This protein binds this small molecule.
Small molecule (SMILES): CC/C=C/C=C/C(=O)N[C@@H](Cc1cc(F)cc(F)c1)C(=O)N[C@@H]1C(=O)N2CCC[C@H]2C(=O)N2CCCC[C@H]2C(=O)N[C@@H](C)C(=O)N2C[C@H](C)C[C@H]2C(=O)O[C@H]1C

Binding-site contacts:
Ligand atom O contacts residue TYR81 of chain 1.A at 3.4 Å (h-bond).
Ligand atom F2 contacts residue THR78 of chain 1.A at 3.8 Å.
Ligand atom F2 contacts residue LEU113 of chain 1.B at 3.4 Å.
Ligand atom F1 contacts residue TYR61 of chain 1.B at 3.6 Å.
Ligand atom N contacts residue TYR81 of chain 1.A at 3.6 Å.
Ligand atom C1 contacts residue SER51 of chain 1.A at 3.6 Å.
Ligand atom CE contacts residue MET111 of chain 1.B at 3.8 Å (hydrophobic).
Ligand atom CD contacts residue ILE27 of chain 1.B at 3.8 Å (hydrophobic).
Ligand atom F2 contacts residue TYR81 of chain 1.A at 2.6 Å.
Ligand atom CD1 contacts residue TYR61 of chain 1.B at 3.3 Å (hydrophobic).
Ligand atom F1 contacts residue LEU91 of chain 1.B at 3.1 Å.
Ligand atom CD contacts residue ARG193 of chain 1.B at 3.6 Å.
Ligand atom F1 contacts residue LEU47 of chain 1.A at 3.6 Å.
Ligand atom C1 contacts residue LYS21 of chain 1.B at 3.3 Å.
Ligand atom C3 contacts residue SER51 of chain 1.A at 3.6 Å.
Ligand atom N contacts residue TYR61 of chain 1.B at 2.9 Å (h-bond).
Ligand atom C contacts residue TYR81 of chain 1.A at 3.4 Å (hydrophobic).
Ligand atom CG contacts residue ARG193 of chain 1.B at 3.8 Å.
Ligand atom CA contacts residue TYR81 of chain 1.A at 3.7 Å (hydrophobic).
Ligand atom C2 contacts residue SER51 of chain 1.A at 3.5 Å.
Ligand atom CG contacts residue MET111 of chain 1.B at 3.7 Å (hydrophobic).
Ligand atom O contacts residue THR59 of chain 1.B at 3.8 Å.
Ligand atom O contacts residue GLN87 of chain 1.B at 3.2 Å (h-bond).
Ligand atom CE2 contacts residue LEU113 of chain 1.B at 3.7 Å (hydrophobic).
Ligand atom CE contacts residue LEU190 of chain 1.B at 3.8 Å (hydrophobic).
Ligand atom O contacts residue TYR81 of chain 1.A at 3.6 Å.
Ligand atom CA contacts residue GLN87 of chain 1.B at 3.0 Å.
Ligand atom CB contacts residue TYR61 of chain 1.B at 3.6 Å (hydrophobic).
Ligand atom CZ contacts residue THR78 of chain 1.A at 3.6 Å.
Ligand atom CB contacts residue GLN87 of chain 1.B at 3.2 Å.
Ligand atom C2 contacts residue GLU25 of chain 1.B at 3.4 Å.
Ligand atom CB contacts residue MET111 of chain 1.B at 3.5 Å (hydrophobic).
Ligand atom CE contacts residue GLU25 of chain 1.B at 2.6 Å.
Ligand atom C6 contacts residue TYR61 of chain 1.B at 3.6 Å (hydrophobic).
Ligand atom CE1 contacts residue LEU91 of chain 1.B at 3.5 Å (hydrophobic).
Ligand atom O contacts residue TYR61 of chain 1.B at 2.9 Å (h-bond).
Ligand atom CE2 contacts residue TYR81 of chain 1.A at 3.4 Å (hydrophobic).
Ligand atom CD2 contacts residue TYR81 of chain 1.A at 3.1 Å (hydrophobic).
Ligand atom CD contacts residue MET111 of chain 1.B at 3.5 Å (hydrophobic).
Ligand atom C7 contacts residue TYR61 of chain 1.B at 3.7 Å (hydrophobic).

Sequence of chain 1.B:
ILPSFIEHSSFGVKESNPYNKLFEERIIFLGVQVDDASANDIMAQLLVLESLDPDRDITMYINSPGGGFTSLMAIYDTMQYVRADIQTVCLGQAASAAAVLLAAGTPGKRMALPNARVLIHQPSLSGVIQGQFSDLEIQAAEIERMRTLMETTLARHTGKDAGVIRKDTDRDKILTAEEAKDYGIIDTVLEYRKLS

Sequence of chain 1.A:
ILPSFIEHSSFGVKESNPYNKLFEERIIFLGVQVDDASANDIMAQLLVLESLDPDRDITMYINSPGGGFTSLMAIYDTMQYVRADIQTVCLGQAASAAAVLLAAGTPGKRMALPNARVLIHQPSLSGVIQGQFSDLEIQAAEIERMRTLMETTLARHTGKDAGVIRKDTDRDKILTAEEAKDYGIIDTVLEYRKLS